The protein below binds the small molecule below.
Small molecule (SMILES): Clc1cc(C[NH2+]CCc2nc3ccccc3[nH]2)cc(Cl)c1-c1ccccc1

Sequence of chain 1.A:
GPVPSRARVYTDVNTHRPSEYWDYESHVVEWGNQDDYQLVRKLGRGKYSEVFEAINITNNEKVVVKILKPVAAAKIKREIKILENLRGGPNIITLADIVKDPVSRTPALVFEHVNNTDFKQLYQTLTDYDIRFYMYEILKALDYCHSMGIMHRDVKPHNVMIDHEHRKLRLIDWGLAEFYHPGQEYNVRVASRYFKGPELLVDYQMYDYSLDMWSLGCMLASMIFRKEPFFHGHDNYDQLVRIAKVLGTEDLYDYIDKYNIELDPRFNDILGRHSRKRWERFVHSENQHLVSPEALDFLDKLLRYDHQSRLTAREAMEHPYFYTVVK

Binding-site contacts:
Ligand atom C21 contacts residue GLN35 of chain 1.A at 4.0 Å.
Ligand atom C4 contacts residue TYR38 of chain 1.A at 3.1 Å (hydrophobic).
Ligand atom C3 contacts residue ASP36 of chain 1.A at 4.0 Å.
Ligand atom C20 contacts residue ASP102 of chain 1.A at 3.4 Å.
Ligand atom C6 contacts residue LEU40 of chain 1.A at 3.6 Å (hydrophobic).
Ligand atom C20 contacts residue ALA109 of chain 1.A at 3.6 Å (hydrophobic).
Ligand atom C4 contacts residue GLN39 of chain 1.A at 4.0 Å.
Ligand atom CL contacts residue VAL100 of chain 1.A at 4.2 Å.
Ligand atom C4 contacts residue LEU40 of chain 1.A at 4.0 Å (hydrophobic).
Ligand atom C20 contacts residue VAL100 of chain 1.A at 3.9 Å (hydrophobic).
Ligand atom C15 contacts residue GLN35 of chain 1.A at 3.9 Å.
Ligand atom C21 contacts residue VAL100 of chain 1.A at 3.7 Å (hydrophobic).
Ligand atom C14 contacts residue GLN35 of chain 1.A at 3.9 Å.
Ligand atom C1 contacts residue GLN35 of chain 1.A at 3.3 Å.
Ligand atom C20 contacts residue THR107 of chain 1.A at 3.5 Å.
Ligand atom CL contacts residue VAL66 of chain 1.A at 3.8 Å.
Ligand atom C21 contacts residue LYS101 of chain 1.A at 4.2 Å.
Ligand atom C18 contacts residue ILE68 of chain 1.A at 3.8 Å (hydrophobic).
Ligand atom N contacts residue TYR38 of chain 1.A at 3.5 Å (h-bond).
Ligand atom C19 contacts residue ILE68 of chain 1.A at 3.9 Å (hydrophobic).
Ligand atom C19 contacts residue ASP102 of chain 1.A at 3.7 Å.
Ligand atom C3 contacts residue TYR38 of chain 1.A at 3.1 Å (hydrophobic).
Ligand atom C contacts residue GLN35 of chain 1.A at 4.0 Å.
Ligand atom C17 contacts residue ASP102 of chain 1.A at 4.1 Å.
Ligand atom C20 contacts residue LYS101 of chain 1.A at 3.9 Å.
Ligand atom C19 contacts residue THR107 of chain 1.A at 3.3 Å.
Ligand atom C1 contacts residue TYR38 of chain 1.A at 3.3 Å (hydrophobic).
Ligand atom C13 contacts residue GLN35 of chain 1.A at 3.9 Å.
Ligand atom C21 contacts residue ASP102 of chain 1.A at 3.8 Å.
Ligand atom CL1 contacts residue GLN35 of chain 1.A at 4.2 Å.
Ligand atom CL1 contacts residue ASP102 of chain 1.A at 2.9 Å.
Ligand atom C19 contacts residue ALA109 of chain 1.A at 3.8 Å (hydrophobic).
Ligand atom C16 contacts residue ASP102 of chain 1.A at 4.2 Å.
Ligand atom C2 contacts residue GLN35 of chain 1.A at 3.6 Å.
Ligand atom C19 contacts residue PRO108 of chain 1.A at 4.2 Å (hydrophobic).
Ligand atom C3 contacts residue GLN35 of chain 1.A at 3.6 Å.
Ligand atom C5 contacts residue LEU40 of chain 1.A at 4.1 Å (hydrophobic).
Ligand atom CL contacts residue LEU40 of chain 1.A at 4.1 Å.
Ligand atom C2 contacts residue TYR38 of chain 1.A at 3.7 Å (hydrophobic).
Ligand atom C18 contacts residue ASP102 of chain 1.A at 3.8 Å.